Binding-site contacts:
Ligand atom O5 contacts residue ILE462 of chain 1.B at 3.5 Å.
Ligand atom C3 contacts residue ASP470 of chain 1.B at 3.5 Å.
Ligand atom O6 contacts residue PRO461 of chain 1.B at 3.4 Å.
Ligand atom O2 contacts residue ASN466 of chain 1.B at 3.3 Å.
Ligand atom O3 contacts residue VAL463 of chain 1.B at 3.4 Å.
Ligand atom O4 contacts residue ASP470 of chain 1.B at 4.1 Å.
Ligand atom C2 contacts residue PHE485 of chain 1.B at 3.6 Å (hydrophobic).
Ligand atom O2 contacts residue HIS465 of chain 1.B at 3.3 Å (h-bond).
Ligand atom C3 contacts residue VAL463 of chain 1.B at 4.0 Å (hydrophobic).
Ligand atom O6 contacts residue GLU387 of chain 1.B at 3.3 Å (salt-bridge).
Ligand atom C2 contacts residue ARG480 of chain 1.B at 3.7 Å.
Ligand atom O2 contacts residue ASP470 of chain 1.B at 2.5 Å (salt-bridge).
Ligand atom O2 contacts residue LEU476 of chain 1.B at 4.1 Å.
Ligand atom O3 contacts residue MET467 of chain 1.B at 4.1 Å.
Ligand atom O6 contacts residue GLN458 of chain 1.B at 3.7 Å.
Ligand atom C4 contacts residue VAL463 of chain 1.B at 4.0 Å (hydrophobic).
Ligand atom O2 contacts residue PHE485 of chain 1.B at 3.2 Å.
Ligand atom C2 contacts residue ILE462 of chain 1.B at 3.8 Å (hydrophobic).
Ligand atom C1 contacts residue ASN466 of chain 1.B at 3.9 Å.
Ligand atom O3 contacts residue ARG480 of chain 1.B at 2.9 Å (salt-bridge).
Ligand atom C6 contacts residue PRO461 of chain 1.B at 3.8 Å (hydrophobic).
Ligand atom C3 contacts residue ARG480 of chain 1.B at 4.0 Å.
Ligand atom C1 contacts residue VAL463 of chain 1.B at 3.7 Å (hydrophobic).
Ligand atom O2 contacts residue MET467 of chain 1.B at 3.3 Å (h-bond).
Ligand atom C2 contacts residue HIS465 of chain 1.B at 3.6 Å.
Ligand atom O5 contacts residue PHE485 of chain 1.B at 3.8 Å.
Ligand atom C1 contacts residue THR385 of chain 1.B at 3.9 Å.
Ligand atom C6 contacts residue LEU459 of chain 1.B at 3.9 Å (hydrophobic).
Ligand atom O6 contacts residue LEU459 of chain 1.B at 3.4 Å.
Ligand atom C6 contacts residue ILE462 of chain 1.B at 4.0 Å (hydrophobic).
Ligand atom O5 contacts residue THR385 of chain 1.B at 4.1 Å.
Ligand atom O2 contacts residue ARG480 of chain 1.B at 2.6 Å (salt-bridge).
Ligand atom C2 contacts residue THR385 of chain 1.B at 3.8 Å.
Ligand atom O5 contacts residue VAL463 of chain 1.B at 4.0 Å.
Ligand atom C4 contacts residue ILE462 of chain 1.B at 4.1 Å (hydrophobic).
Ligand atom O6 contacts residue PRO460 of chain 1.B at 4.0 Å.
Ligand atom O3 contacts residue ASP470 of chain 1.B at 2.6 Å (salt-bridge).
Ligand atom C2 contacts residue ASP470 of chain 1.B at 3.9 Å.
Ligand atom O6 contacts residue ILE462 of chain 1.B at 3.0 Å (h-bond).
Ligand atom C1 contacts residue PHE485 of chain 1.B at 3.5 Å (hydrophobic).

A small-molecule ligand and the protein it binds are described below.
Small molecule (SMILES): OC[C@H]1O[C@H](O[C@H]2[C@H](O)[C@@H](O)[C@@H](O[C@H]3[C@H](O)[C@@H](O)[C@@H](O[C@H]4[C@H](O)[C@@H](O)[C@@H](O)O[C@@H]4CO)O[C@@H]3CO)O[C@@H]2CO)[C@H](O)[C@@H](O)[C@@H]1O

Sequence of chain 1.B:
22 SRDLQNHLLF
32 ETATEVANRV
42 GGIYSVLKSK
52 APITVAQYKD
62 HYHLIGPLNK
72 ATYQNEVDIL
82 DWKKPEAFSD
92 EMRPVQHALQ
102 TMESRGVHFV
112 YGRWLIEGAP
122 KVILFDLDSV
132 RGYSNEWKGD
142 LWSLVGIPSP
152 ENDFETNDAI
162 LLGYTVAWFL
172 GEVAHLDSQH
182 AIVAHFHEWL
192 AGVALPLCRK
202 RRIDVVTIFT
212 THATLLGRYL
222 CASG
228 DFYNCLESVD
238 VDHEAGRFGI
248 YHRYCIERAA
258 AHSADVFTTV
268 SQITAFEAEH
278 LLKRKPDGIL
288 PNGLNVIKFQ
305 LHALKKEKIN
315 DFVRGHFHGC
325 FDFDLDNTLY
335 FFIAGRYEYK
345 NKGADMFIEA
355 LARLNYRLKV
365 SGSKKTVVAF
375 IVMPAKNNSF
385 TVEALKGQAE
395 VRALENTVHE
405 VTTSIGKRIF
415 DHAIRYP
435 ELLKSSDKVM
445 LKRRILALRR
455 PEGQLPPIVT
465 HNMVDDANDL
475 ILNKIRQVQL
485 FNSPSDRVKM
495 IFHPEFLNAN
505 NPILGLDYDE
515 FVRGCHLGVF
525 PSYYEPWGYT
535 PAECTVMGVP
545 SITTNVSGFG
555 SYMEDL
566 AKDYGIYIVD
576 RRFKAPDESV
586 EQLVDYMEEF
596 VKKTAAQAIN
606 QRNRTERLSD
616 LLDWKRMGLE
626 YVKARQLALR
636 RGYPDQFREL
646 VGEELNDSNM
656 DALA